Sequence of chain 4.A:
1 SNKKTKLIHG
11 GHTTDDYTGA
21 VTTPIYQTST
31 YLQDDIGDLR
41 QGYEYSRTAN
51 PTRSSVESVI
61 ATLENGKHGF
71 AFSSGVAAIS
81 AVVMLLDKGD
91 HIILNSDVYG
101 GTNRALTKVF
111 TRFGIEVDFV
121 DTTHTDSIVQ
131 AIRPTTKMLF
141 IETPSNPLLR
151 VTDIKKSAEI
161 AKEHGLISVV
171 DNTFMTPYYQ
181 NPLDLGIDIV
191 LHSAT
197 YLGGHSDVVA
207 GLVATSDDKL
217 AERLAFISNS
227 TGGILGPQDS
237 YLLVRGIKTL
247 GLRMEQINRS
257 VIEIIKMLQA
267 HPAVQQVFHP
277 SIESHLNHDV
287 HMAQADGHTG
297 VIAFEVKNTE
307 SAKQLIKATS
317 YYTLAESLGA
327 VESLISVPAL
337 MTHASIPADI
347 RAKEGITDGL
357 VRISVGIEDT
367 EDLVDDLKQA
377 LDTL

Sequence of chain 3.A:
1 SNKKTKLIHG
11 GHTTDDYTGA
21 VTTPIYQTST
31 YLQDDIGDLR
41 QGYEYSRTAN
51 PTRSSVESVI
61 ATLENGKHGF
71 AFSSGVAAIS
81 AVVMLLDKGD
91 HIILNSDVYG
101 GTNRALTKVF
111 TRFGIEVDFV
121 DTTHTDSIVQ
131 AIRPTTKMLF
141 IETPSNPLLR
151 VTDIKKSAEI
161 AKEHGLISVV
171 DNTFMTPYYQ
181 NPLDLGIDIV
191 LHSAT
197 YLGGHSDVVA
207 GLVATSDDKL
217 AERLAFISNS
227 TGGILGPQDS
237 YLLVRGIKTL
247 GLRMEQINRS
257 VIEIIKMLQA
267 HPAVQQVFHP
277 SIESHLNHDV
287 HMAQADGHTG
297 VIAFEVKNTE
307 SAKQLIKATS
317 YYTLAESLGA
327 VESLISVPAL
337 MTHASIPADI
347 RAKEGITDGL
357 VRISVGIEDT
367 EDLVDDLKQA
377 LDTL

A small-molecule ligand and the protein it binds are described below.
Small molecule (SMILES): O=C(O)CNC(=O)Cn1ccc2ccc(Br)cc21

Binding-site contacts:
Ligand atom C5 contacts residue SER54 of chain 4.A at 4.3 Å.
Ligand atom C4 contacts residue TYR43 of chain 4.A at 3.7 Å (hydrophobic).
Ligand atom C5 contacts residue HIS12 of chain 4.A at 3.5 Å.
Ligand atom O1 contacts residue TYR17 of chain 3.A at 4.2 Å.
Ligand atom O1 contacts residue GLN41 of chain 4.A at 4.3 Å.
Ligand atom C9 contacts residue TYR43 of chain 4.A at 3.5 Å (hydrophobic).
Ligand atom C11 contacts residue GLN41 of chain 4.A at 3.8 Å.
Ligand atom C4 contacts residue PRO51 of chain 4.A at 3.8 Å (hydrophobic).
Ligand atom O1 contacts residue ASP16 of chain 4.A at 4.1 Å.
Ligand atom C2 contacts residue TYR43 of chain 4.A at 3.8 Å (hydrophobic).
Ligand atom C5 contacts residue SER55 of chain 4.A at 4.3 Å.
Ligand atom C6 contacts residue SER54 of chain 4.A at 4.2 Å.
Ligand atom BR contacts residue SER54 of chain 4.A at 3.8 Å.
Ligand atom C3 contacts residue TYR17 of chain 3.A at 3.5 Å (hydrophobic).
Ligand atom C3 contacts residue TYR43 of chain 4.A at 3.9 Å (hydrophobic).
Ligand atom C2 contacts residue THR18 of chain 3.A at 4.5 Å.
Ligand atom BR contacts residue HIS12 of chain 4.A at 4.1 Å.
Ligand atom BR contacts residue SER55 of chain 4.A at 4.2 Å.
Ligand atom C7 contacts residue TYR43 of chain 4.A at 3.5 Å (hydrophobic).
Ligand atom C2 contacts residue GLN41 of chain 4.A at 3.3 Å.
Ligand atom N2 contacts residue GLN41 of chain 4.A at 4.3 Å.
Ligand atom C3 contacts residue THR18 of chain 3.A at 4.1 Å.
Ligand atom C10 contacts residue GLN41 of chain 4.A at 3.3 Å.
Ligand atom C8 contacts residue TYR43 of chain 4.A at 3.4 Å (hydrophobic).
Ligand atom N1 contacts residue GLN41 of chain 4.A at 3.7 Å.
Ligand atom C2 contacts residue TYR17 of chain 3.A at 3.6 Å (hydrophobic).
Ligand atom C7 contacts residue HIS12 of chain 4.A at 4.3 Å.
Ligand atom C3 contacts residue PRO51 of chain 4.A at 4.4 Å (hydrophobic).
Ligand atom C4 contacts residue HIS12 of chain 4.A at 4.0 Å.
Ligand atom C9 contacts residue PRO51 of chain 4.A at 4.2 Å (hydrophobic).
Ligand atom BR contacts residue SER58 of chain 4.A at 4.5 Å.
Ligand atom C5 contacts residue TYR43 of chain 4.A at 3.7 Å (hydrophobic).
Ligand atom C6 contacts residue HIS12 of chain 4.A at 3.6 Å.
Ligand atom N1 contacts residue TYR43 of chain 4.A at 3.9 Å.
Ligand atom C6 contacts residue TYR43 of chain 4.A at 3.6 Å (hydrophobic).
Ligand atom C5 contacts residue PRO51 of chain 4.A at 3.5 Å (hydrophobic).